This small molecule binds to this protein.
Small molecule (SMILES): CC(=O)N[C@@H]1[C@@H](O)[C@H](O)[C@@H](CO)O[C@H]1O

Binding-site contacts:
Ligand atom C7 contacts residue SER61 of chain 1.A at 4.3 Å.
Ligand atom C1 contacts residue ASN62 of chain 1.A at 1.5 Å.
Ligand atom C4 contacts residue ASN62 of chain 1.A at 4.3 Å.
Ligand atom C5 contacts residue VAL34 of chain 1.A at 4.4 Å (hydrophobic).
Ligand atom O5 contacts residue VAL34 of chain 1.A at 3.9 Å.
Ligand atom C6 contacts residue VAL34 of chain 1.A at 4.1 Å (hydrophobic).
Ligand atom C5 contacts residue ASP31 of chain 1.A at 4.1 Å.
Ligand atom C8 contacts residue ASN62 of chain 1.A at 4.3 Å.
Ligand atom C8 contacts residue ASN60 of chain 1.A at 3.8 Å.
Ligand atom C5 contacts residue THR33 of chain 1.A at 4.5 Å.
Ligand atom C6 contacts residue ASP31 of chain 1.A at 3.9 Å.
Ligand atom C3 contacts residue ASN62 of chain 1.A at 3.8 Å.
Ligand atom N2 contacts residue ASN62 of chain 1.A at 2.9 Å (h-bond).
Ligand atom C5 contacts residue ASN62 of chain 1.A at 3.6 Å.
Ligand atom C7 contacts residue ASN62 of chain 1.A at 4.2 Å.
Ligand atom O6 contacts residue VAL34 of chain 1.A at 3.7 Å.
Ligand atom C8 contacts residue SER61 of chain 1.A at 3.7 Å.
Ligand atom N2 contacts residue SER61 of chain 1.A at 4.3 Å.
Ligand atom C6 contacts residue THR33 of chain 1.A at 3.0 Å.
Ligand atom O5 contacts residue ASN62 of chain 1.A at 2.5 Å (h-bond).
Ligand atom C2 contacts residue ASN62 of chain 1.A at 2.6 Å.
Ligand atom O6 contacts residue THR33 of chain 1.A at 3.0 Å (h-bond).

Sequence of chain 1.A:
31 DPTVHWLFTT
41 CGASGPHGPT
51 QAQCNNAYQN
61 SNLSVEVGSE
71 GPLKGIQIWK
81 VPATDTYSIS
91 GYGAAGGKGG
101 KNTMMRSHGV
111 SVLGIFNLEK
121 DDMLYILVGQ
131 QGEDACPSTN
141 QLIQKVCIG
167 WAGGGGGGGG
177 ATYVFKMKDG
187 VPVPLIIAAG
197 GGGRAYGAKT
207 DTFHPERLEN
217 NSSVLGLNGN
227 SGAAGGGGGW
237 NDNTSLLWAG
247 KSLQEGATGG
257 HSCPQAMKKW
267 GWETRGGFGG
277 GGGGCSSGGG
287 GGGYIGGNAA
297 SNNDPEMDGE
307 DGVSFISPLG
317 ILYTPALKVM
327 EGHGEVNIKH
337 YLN